Binding-site contacts:
Ligand atom CA contacts residue ARG32 of chain 2.C at 3.8 Å.
Ligand atom CA contacts residue ASP35 of chain 2.C at 4.2 Å.

The protein below binds the small molecule below.
Small molecule (SMILES): NCC(=O)O

Sequence of chain 2.C:
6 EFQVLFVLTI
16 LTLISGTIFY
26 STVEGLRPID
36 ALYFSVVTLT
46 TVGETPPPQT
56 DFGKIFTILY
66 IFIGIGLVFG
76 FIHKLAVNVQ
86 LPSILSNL